Sequence of chain 1.B:
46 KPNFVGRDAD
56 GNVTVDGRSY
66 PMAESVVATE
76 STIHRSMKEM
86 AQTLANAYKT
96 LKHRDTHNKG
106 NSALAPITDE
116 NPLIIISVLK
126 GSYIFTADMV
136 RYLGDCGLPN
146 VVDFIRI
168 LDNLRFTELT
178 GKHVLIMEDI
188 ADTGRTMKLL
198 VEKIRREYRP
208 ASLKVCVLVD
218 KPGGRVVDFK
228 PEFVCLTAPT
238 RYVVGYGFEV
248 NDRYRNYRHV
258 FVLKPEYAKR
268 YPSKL

This protein binds this small molecule.
Small molecule (SMILES): Nc1nc2c(ncn2CCN(/C=C/P(=O)(O)O)CCOCP(=O)(O)O)c(=O)[nH]1

Binding-site contacts:
Ligand atom OAG contacts residue THR193 of chain 1.B at 2.8 Å (h-bond).
Ligand atom N1 contacts residue VAL240 of chain 1.B at 2.7 Å (h-bond).
Ligand atom CAJ contacts residue THR193 of chain 1.B at 3.6 Å.
Ligand atom PBB contacts residue ASP189 of chain 1.B at 3.4 Å.
Ligand atom OAD contacts residue ALA188 of chain 1.B at 3.6 Å.
Ligand atom N2 contacts residue GLU246 of chain 1.B at 3.1 Å (salt-bridge).
Ligand atom O6 contacts residue TYR239 of chain 1.B at 3.5 Å.
Ligand atom C6 contacts residue VAL240 of chain 1.B at 3.5 Å (hydrophobic).
Ligand atom N2 contacts residue VAL240 of chain 1.B at 3.0 Å (h-bond).
Ligand atom PBB contacts residue GLY191 of chain 1.B at 3.7 Å.
Ligand atom PBB contacts residue THR190 of chain 1.B at 3.5 Å.
Ligand atom C8 contacts residue ASP189 of chain 1.B at 3.7 Å.
Ligand atom OAE contacts residue ASP186 of chain 1.B at 2.5 Å (salt-bridge).
Ligand atom N3 contacts residue TYR239 of chain 1.B at 3.6 Å.
Ligand atom OAG contacts residue ARG192 of chain 1.B at 3.6 Å.
Ligand atom OAD contacts residue ASP189 of chain 1.B at 2.7 Å (salt-bridge).
Ligand atom OAD contacts residue GLY191 of chain 1.B at 2.6 Å (h-bond).
Ligand atom OAD contacts residue THR190 of chain 1.B at 3.2 Å (h-bond).
Ligand atom OAF contacts residue LYS125 of chain 1.B at 3.8 Å.
Ligand atom OAC contacts residue GLU246 of chain 1.B at 3.2 Å (salt-bridge).
Ligand atom OAE contacts residue GLY126 of chain 1.B at 3.3 Å.
Ligand atom OAH contacts residue ASP189 of chain 1.B at 3.1 Å.
Ligand atom O6 contacts residue VAL240 of chain 1.B at 3.0 Å (h-bond).
Ligand atom OAG contacts residue THR190 of chain 1.B at 3.5 Å (h-bond).
Ligand atom O6 contacts residue ARG238 of chain 1.B at 3.5 Å (salt-bridge).
Ligand atom C2 contacts residue TYR239 of chain 1.B at 3.3 Å (hydrophobic).
Ligand atom OAH contacts residue THR190 of chain 1.B at 2.6 Å (h-bond).
Ligand atom N2 contacts residue TYR239 of chain 1.B at 3.2 Å (h-bond).
Ligand atom OAC contacts residue ARG252 of chain 1.B at 3.2 Å (salt-bridge).
Ligand atom CAP contacts residue ILE187 of chain 1.B at 3.7 Å (hydrophobic).
Ligand atom N2 contacts residue PHE245 of chain 1.B at 3.3 Å.
Ligand atom C2 contacts residue VAL240 of chain 1.B at 3.2 Å (hydrophobic).
Ligand atom N1 contacts residue TYR239 of chain 1.B at 3.7 Å.
Ligand atom N7 contacts residue LYS218 of chain 1.B at 3.0 Å (salt-bridge).
Ligand atom CAP contacts residue ASP189 of chain 1.B at 3.6 Å.
Ligand atom C5 contacts residue LYS218 of chain 1.B at 3.7 Å.
Ligand atom O6 contacts residue LYS218 of chain 1.B at 3.1 Å (salt-bridge).
Ligand atom OAD contacts residue ARG192 of chain 1.B at 3.8 Å.
Ligand atom O6 contacts residue ILE187 of chain 1.B at 3.8 Å.
Ligand atom OAF contacts residue GLY126 of chain 1.B at 3.5 Å (h-bond).